Sequence of chain 1.A:
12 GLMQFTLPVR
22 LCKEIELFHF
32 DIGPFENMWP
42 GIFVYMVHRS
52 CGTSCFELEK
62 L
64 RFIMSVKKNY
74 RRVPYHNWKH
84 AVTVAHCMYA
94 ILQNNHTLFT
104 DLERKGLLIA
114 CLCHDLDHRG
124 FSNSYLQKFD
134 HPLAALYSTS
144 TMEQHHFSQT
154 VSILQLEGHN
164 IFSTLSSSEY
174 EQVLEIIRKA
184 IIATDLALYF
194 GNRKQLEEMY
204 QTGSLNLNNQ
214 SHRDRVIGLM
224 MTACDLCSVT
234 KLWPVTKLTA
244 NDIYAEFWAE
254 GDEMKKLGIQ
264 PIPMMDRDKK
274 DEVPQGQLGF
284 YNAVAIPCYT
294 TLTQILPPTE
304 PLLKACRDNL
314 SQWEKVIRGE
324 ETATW

The protein below binds the small molecule below.
Small molecule (SMILES): CCO[C@H](C(=O)N/N=C/c1cc(OC)c(Br)c(OC)c1)c1ccc(-n2cccn2)cc1

Binding-site contacts:
Ligand atom C15 contacts residue PHE283 of chain 1.A at 4.0 Å (hydrophobic).
Ligand atom C3 contacts residue LEU189 of chain 1.A at 3.7 Å (hydrophobic).
Ligand atom C20 contacts residue PHE283 of chain 1.A at 3.9 Å (hydrophobic).
Ligand atom O24 contacts residue ILE246 of chain 1.A at 3.5 Å.
Ligand atom C26 contacts residue SER231 of chain 1.A at 3.9 Å.
Ligand atom C20 contacts residue ILE246 of chain 1.A at 3.9 Å (hydrophobic).
Ligand atom C25 contacts residue TYR247 of chain 1.A at 3.6 Å (hydrophobic).
Ligand atom C29 contacts residue ALA286 of chain 1.A at 3.8 Å (hydrophobic).
Ligand atom C21 contacts residue LEU229 of chain 1.A at 3.8 Å (hydrophobic).
Ligand atom C29 contacts residue PHE283 of chain 1.A at 4.0 Å (hydrophobic).
Ligand atom C25 contacts residue GLN280 of chain 1.A at 3.5 Å.
Ligand atom O22 contacts residue GLN280 of chain 1.A at 3.1 Å (h-bond).
Ligand atom BR23 contacts residue GLN280 of chain 1.A at 3.3 Å.
Ligand atom C2 contacts residue PHE283 of chain 1.A at 3.7 Å (hydrophobic).
Ligand atom O12 contacts residue LEU189 of chain 1.A at 3.7 Å.
Ligand atom N7 contacts residue VAL287 of chain 1.A at 4.0 Å.
Ligand atom C26 contacts residue TYR78 of chain 1.A at 3.9 Å (hydrophobic).
Ligand atom C17 contacts residue PHE283 of chain 1.A at 3.3 Å (hydrophobic).
Ligand atom C28 contacts residue ALA286 of chain 1.A at 3.4 Å (hydrophobic).
Ligand atom C6 contacts residue MET267 of chain 1.A at 3.6 Å (hydrophobic).
Ligand atom C2 contacts residue MET267 of chain 1.A at 3.3 Å (hydrophobic).
Ligand atom C27 contacts residue VAL287 of chain 1.A at 3.8 Å (hydrophobic).
Ligand atom C11 contacts residue MET268 of chain 1.A at 3.8 Å (hydrophobic).
Ligand atom N13 contacts residue LEU189 of chain 1.A at 3.8 Å.
Ligand atom BR23 contacts residue VAL232 of chain 1.A at 3.9 Å.
Ligand atom O22 contacts residue PHE283 of chain 1.A at 3.8 Å.
Ligand atom N30 contacts residue PHE283 of chain 1.A at 3.9 Å.
Ligand atom C31 contacts residue PHE250 of chain 1.A at 3.5 Å (hydrophobic).
Ligand atom C26 contacts residue LEU229 of chain 1.A at 3.4 Å (hydrophobic).
Ligand atom C28 contacts residue VAL287 of chain 1.A at 4.0 Å (hydrophobic).
Ligand atom C16 contacts residue PHE283 of chain 1.A at 3.5 Å (hydrophobic).
Ligand atom C25 contacts residue PHE283 of chain 1.A at 3.7 Å (hydrophobic).
Ligand atom C31 contacts residue MET268 of chain 1.A at 3.0 Å (hydrophobic).
Ligand atom BR23 contacts residue ILE246 of chain 1.A at 4.0 Å.
Ligand atom C18 contacts residue PHE283 of chain 1.A at 3.7 Å (hydrophobic).
Ligand atom C9 contacts residue LEU189 of chain 1.A at 3.8 Å (hydrophobic).
Ligand atom C19 contacts residue PHE283 of chain 1.A at 3.8 Å (hydrophobic).
Ligand atom C25 contacts residue MET267 of chain 1.A at 3.9 Å (hydrophobic).
Ligand atom O24 contacts residue VAL232 of chain 1.A at 3.7 Å.
Ligand atom C21 contacts residue PHE283 of chain 1.A at 3.7 Å (hydrophobic).